Binding-site contacts:
Ligand atom C5 contacts residue ASN1134 of chain 1.C at 3.6 Å.
Ligand atom C2 contacts residue ASN1134 of chain 1.C at 2.5 Å.
Ligand atom C3 contacts residue ASN1134 of chain 1.C at 3.8 Å.
Ligand atom N2 contacts residue ASN1134 of chain 1.C at 2.9 Å (h-bond).
Ligand atom O7 contacts residue ASN1134 of chain 1.C at 3.5 Å (h-bond).
Ligand atom C4 contacts residue ASN1134 of chain 1.C at 4.2 Å.
Ligand atom C1 contacts residue ASN1134 of chain 1.C at 1.4 Å.
Ligand atom C7 contacts residue ASN1134 of chain 1.C at 3.5 Å.
Ligand atom O5 contacts residue ASN1134 of chain 1.C at 2.3 Å (h-bond).

The protein below binds the small molecule below.
Small molecule (SMILES): CC(=O)N[C@H]1[C@H](O[C@H]2[C@H](O)[C@@H](NC(C)=O)CO[C@@H]2CO)O[C@H](CO)[C@@H](O)[C@@H]1O

Sequence of chain 1.C:
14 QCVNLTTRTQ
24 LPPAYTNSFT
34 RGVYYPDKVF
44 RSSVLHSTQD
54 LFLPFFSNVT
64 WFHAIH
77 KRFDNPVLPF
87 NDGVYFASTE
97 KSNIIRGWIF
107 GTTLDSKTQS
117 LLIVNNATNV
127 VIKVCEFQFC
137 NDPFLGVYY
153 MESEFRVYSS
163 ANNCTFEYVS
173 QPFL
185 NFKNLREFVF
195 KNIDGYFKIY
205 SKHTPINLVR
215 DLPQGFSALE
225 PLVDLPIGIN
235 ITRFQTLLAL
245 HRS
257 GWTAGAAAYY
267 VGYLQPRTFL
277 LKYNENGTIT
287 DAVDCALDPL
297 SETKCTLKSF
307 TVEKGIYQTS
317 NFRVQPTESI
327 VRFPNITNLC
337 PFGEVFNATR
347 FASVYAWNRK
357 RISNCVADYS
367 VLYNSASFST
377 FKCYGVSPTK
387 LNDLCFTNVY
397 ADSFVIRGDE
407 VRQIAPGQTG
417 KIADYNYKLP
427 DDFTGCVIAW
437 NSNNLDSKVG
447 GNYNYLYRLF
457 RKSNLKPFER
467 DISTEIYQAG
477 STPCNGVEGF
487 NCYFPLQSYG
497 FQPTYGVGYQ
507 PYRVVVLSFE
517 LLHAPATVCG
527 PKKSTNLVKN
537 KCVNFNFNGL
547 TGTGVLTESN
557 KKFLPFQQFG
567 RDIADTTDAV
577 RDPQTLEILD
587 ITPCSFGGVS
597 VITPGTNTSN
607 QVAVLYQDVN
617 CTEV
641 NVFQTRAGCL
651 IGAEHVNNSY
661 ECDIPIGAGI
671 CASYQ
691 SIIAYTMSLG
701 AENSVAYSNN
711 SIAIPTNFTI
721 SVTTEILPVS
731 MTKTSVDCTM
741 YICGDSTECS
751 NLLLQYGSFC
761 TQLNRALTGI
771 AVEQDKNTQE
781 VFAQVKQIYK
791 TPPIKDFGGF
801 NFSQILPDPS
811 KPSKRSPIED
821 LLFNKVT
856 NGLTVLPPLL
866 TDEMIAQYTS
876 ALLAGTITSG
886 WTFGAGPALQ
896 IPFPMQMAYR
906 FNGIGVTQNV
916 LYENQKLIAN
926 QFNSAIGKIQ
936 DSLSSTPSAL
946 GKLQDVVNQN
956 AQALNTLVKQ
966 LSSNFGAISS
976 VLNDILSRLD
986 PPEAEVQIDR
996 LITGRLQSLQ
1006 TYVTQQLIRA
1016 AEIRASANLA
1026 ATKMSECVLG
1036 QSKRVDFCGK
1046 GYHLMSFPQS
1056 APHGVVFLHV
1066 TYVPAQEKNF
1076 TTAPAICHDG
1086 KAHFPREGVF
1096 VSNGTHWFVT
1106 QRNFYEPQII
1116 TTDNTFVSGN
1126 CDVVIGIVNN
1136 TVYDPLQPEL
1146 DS